This protein binds this small molecule.
Small molecule (SMILES): CO[C@]1(C(=O)O)C[C@H](O)[C@@H](NC(C)=O)[C@H]([C@H](O)[C@H](O)CO)O1

Sequence of chain 1.A:
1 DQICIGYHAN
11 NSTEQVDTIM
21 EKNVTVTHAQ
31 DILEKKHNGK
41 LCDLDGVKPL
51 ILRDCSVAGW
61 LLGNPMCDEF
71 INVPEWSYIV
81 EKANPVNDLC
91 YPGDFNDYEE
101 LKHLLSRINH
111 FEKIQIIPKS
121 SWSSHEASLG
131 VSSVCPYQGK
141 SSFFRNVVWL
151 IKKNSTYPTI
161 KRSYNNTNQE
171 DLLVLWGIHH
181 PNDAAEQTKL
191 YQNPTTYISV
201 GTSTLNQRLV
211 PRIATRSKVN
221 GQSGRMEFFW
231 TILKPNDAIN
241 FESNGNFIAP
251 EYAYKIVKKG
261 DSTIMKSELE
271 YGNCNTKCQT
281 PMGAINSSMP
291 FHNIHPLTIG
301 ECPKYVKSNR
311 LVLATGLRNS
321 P

Binding-site contacts:
Ligand atom O10 contacts residue LEU190 of chain 1.A at 2.5 Å.
Ligand atom C11 contacts residue TRP149 of chain 1.A at 3.6 Å (hydrophobic).
Ligand atom O1B contacts residue GLN222 of chain 1.A at 2.7 Å (h-bond).
Ligand atom O1A contacts residue SER133 of chain 1.A at 2.9 Å (h-bond).
Ligand atom C1 contacts residue SER133 of chain 1.A at 3.9 Å.
Ligand atom C8 contacts residue GLU186 of chain 1.A at 3.6 Å.
Ligand atom O9 contacts residue GLU186 of chain 1.A at 2.4 Å (salt-bridge).
Ligand atom C1 contacts residue GLN222 of chain 1.A at 3.5 Å.
Ligand atom O1A contacts residue SER132 of chain 1.A at 3.6 Å (h-bond).
Ligand atom O9 contacts residue HIS179 of chain 1.A at 2.4 Å (h-bond).
Ligand atom C2 contacts residue GLN222 of chain 1.A at 3.7 Å.
Ligand atom C1 contacts residue SER132 of chain 1.A at 3.4 Å.
Ligand atom O6 contacts residue GLN222 of chain 1.A at 3.3 Å (h-bond).
Ligand atom C8 contacts residue GLN222 of chain 1.A at 4.1 Å.
Ligand atom C9 contacts residue HIS179 of chain 1.A at 3.0 Å.
Ligand atom O9 contacts residue TYR91 of chain 1.A at 2.9 Å (h-bond).
Ligand atom C8 contacts residue TYR91 of chain 1.A at 3.6 Å (hydrophobic).
Ligand atom C11 contacts residue ILE151 of chain 1.A at 3.5 Å (hydrophobic).
Ligand atom C9 contacts residue LEU190 of chain 1.A at 3.7 Å (hydrophobic).
Ligand atom C11 contacts residue GLY130 of chain 1.A at 4.2 Å.
Ligand atom N5 contacts residue VAL131 of chain 1.A at 3.7 Å.
Ligand atom O9 contacts residue GLY224 of chain 1.A at 3.6 Å.
Ligand atom C10 contacts residue TRP149 of chain 1.A at 4.0 Å (hydrophobic).
Ligand atom C10 contacts residue LEU190 of chain 1.A at 3.5 Å (hydrophobic).
Ligand atom C9 contacts residue TYR91 of chain 1.A at 3.5 Å (hydrophobic).
Ligand atom C9 contacts residue GLU186 of chain 1.A at 2.8 Å.
Ligand atom O1B contacts residue SER132 of chain 1.A at 2.5 Å (h-bond).
Ligand atom C11 contacts residue LEU129 of chain 1.A at 4.0 Å (hydrophobic).
Ligand atom O8 contacts residue GLN222 of chain 1.A at 3.3 Å (h-bond).
Ligand atom O7 contacts residue GLU186 of chain 1.A at 3.5 Å (salt-bridge).
Ligand atom O6 contacts residue GLN222 of chain 1.A at 3.6 Å.
Ligand atom C11 contacts residue LEU190 of chain 1.A at 3.9 Å (hydrophobic).
Ligand atom O8 contacts residue TRP149 of chain 1.A at 3.8 Å.
Ligand atom C9 contacts residue TRP149 of chain 1.A at 4.1 Å (hydrophobic).
Ligand atom C4 contacts residue VAL131 of chain 1.A at 3.9 Å (hydrophobic).
Ligand atom N5 contacts residue TRP149 of chain 1.A at 3.9 Å.
Ligand atom O9 contacts residue PRO181 of chain 1.A at 4.1 Å.
Ligand atom O1B contacts residue SER133 of chain 1.A at 4.0 Å.
Ligand atom O4 contacts residue VAL131 of chain 1.A at 4.0 Å.
Ligand atom O8 contacts residue TYR91 of chain 1.A at 2.7 Å (h-bond).